Binding-site contacts:
Ligand atom O01 contacts residue HIS199 of chain 2.A at 3.5 Å (h-bond).
Ligand atom C05 contacts residue LYS214 of chain 2.A at 3.3 Å.
Ligand atom O07 contacts residue LYS214 of chain 2.A at 2.5 Å (salt-bridge).
Ligand atom O06 contacts residue TYR145 of chain 2.A at 2.2 Å (h-bond).
Ligand atom C15 contacts residue ARG238 of chain 2.A at 3.1 Å.
Ligand atom C13 contacts residue TRP296 of chain 2.A at 3.5 Å (hydrophobic).
Ligand atom O06 contacts residue THR196 of chain 2.A at 3.0 Å (h-bond).
Ligand atom C18 contacts residue TRP296 of chain 2.A at 3.8 Å (hydrophobic).
Ligand atom C20 contacts residue THR183 of chain 2.A at 3.4 Å.
Ligand atom C05 contacts residue ILE281 of chain 2.A at 3.6 Å (hydrophobic).
Ligand atom N11 contacts residue ZN1 of chain 2.B at 2.7 Å.
Ligand atom C12 contacts residue TRP296 of chain 2.A at 3.4 Å (hydrophobic).
Ligand atom O07 contacts residue LEU188 of chain 2.A at 3.4 Å.
Ligand atom O26 contacts residue ARG238 of chain 2.A at 3.8 Å.
Ligand atom C20 contacts residue TRP296 of chain 2.A at 3.4 Å (hydrophobic).
Ligand atom O07 contacts residue ILE281 of chain 2.A at 3.5 Å.
Ligand atom C08 contacts residue THR196 of chain 2.A at 3.7 Å.
Ligand atom C15 contacts residue ASP201 of chain 2.A at 3.3 Å.
Ligand atom S14 contacts residue ASP201 of chain 2.A at 3.5 Å (salt-bridge).
Ligand atom N11 contacts residue TRP296 of chain 2.A at 3.5 Å.
Ligand atom C10 contacts residue ZN1 of chain 2.B at 3.1 Å.
Ligand atom O26 contacts residue ASP201 of chain 2.A at 3.2 Å (salt-bridge).
Ligand atom C08 contacts residue GLN147 of chain 2.A at 3.7 Å.
Ligand atom C05 contacts residue THR196 of chain 2.A at 3.8 Å.
Ligand atom O01 contacts residue ZN1 of chain 2.B at 2.1 Å.
Ligand atom O01 contacts residue HIS279 of chain 2.A at 2.9 Å (h-bond).
Ligand atom O06 contacts residue LYS214 of chain 2.A at 3.3 Å (salt-bridge).
Ligand atom N02 contacts residue HIS199 of chain 2.A at 3.8 Å.
Ligand atom O07 contacts residue PHE207 of chain 2.A at 3.3 Å.
Ligand atom O28 contacts residue LEU186 of chain 2.A at 3.5 Å.
Ligand atom C21 contacts residue SER184 of chain 2.A at 3.5 Å.
Ligand atom C04 contacts residue THR196 of chain 2.A at 3.7 Å.
Ligand atom C20 contacts residue GLN203 of chain 2.A at 3.1 Å.
Ligand atom C17 contacts residue ASP201 of chain 2.A at 3.6 Å.
Ligand atom C05 contacts residue TYR145 of chain 2.A at 3.2 Å (hydrophobic).
Ligand atom O07 contacts residue TYR145 of chain 2.A at 3.4 Å (h-bond).
Ligand atom C21 contacts residue THR183 of chain 2.A at 3.0 Å.
Ligand atom N02 contacts residue ZN1 of chain 2.B at 2.8 Å.
Ligand atom C22 contacts residue SER184 of chain 2.A at 3.5 Å.
Ligand atom C04 contacts residue ILE281 of chain 2.A at 3.4 Å (hydrophobic).

Sequence of chain 2.A:
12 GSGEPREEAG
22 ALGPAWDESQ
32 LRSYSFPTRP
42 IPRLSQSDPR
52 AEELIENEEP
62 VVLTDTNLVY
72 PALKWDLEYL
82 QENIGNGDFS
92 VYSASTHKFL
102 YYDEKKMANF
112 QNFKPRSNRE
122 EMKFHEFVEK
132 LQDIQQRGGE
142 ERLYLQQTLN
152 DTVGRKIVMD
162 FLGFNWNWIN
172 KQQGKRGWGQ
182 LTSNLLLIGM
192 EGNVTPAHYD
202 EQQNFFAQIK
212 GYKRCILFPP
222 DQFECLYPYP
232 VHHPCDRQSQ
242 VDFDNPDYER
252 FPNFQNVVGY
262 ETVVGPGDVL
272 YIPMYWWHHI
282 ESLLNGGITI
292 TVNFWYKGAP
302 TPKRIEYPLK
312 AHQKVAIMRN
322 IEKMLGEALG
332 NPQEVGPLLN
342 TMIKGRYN

This protein binds this small molecule.
Small molecule (SMILES): O=C(O)Cc1cs/c(=N\C(=O)CS(=O)(=O)Cc2ccc3ccccc3c2)n1O